Binding-site contacts:
Ligand atom N3 contacts residue GLY1 of chain 1.A at 4.1 Å.
Ligand atom O20 contacts residue GLY1 of chain 1.A at 3.1 Å.
Ligand atom N8 contacts residue GLY1 of chain 1.A at 3.2 Å (h-bond).
Ligand atom O13 contacts residue SER4 of chain 1.A at 4.1 Å.
Ligand atom C10 contacts residue GLY1 of chain 1.A at 3.3 Å.
Ligand atom C12 contacts residue SER4 of chain 1.A at 4.0 Å.
Ligand atom C7 contacts residue GLY1 of chain 1.A at 4.1 Å.
Ligand atom C11 contacts residue GLY1 of chain 1.A at 4.1 Å.
Ligand atom O16 contacts residue GLY1 of chain 1.A at 4.3 Å.
Ligand atom C2 contacts residue GLY1 of chain 1.A at 3.4 Å.
Ligand atom C4 contacts residue GLY1 of chain 1.A at 3.7 Å.
Ligand atom O13 contacts residue GLY1 of chain 1.A at 4.0 Å.
Ligand atom C12 contacts residue GLY1 of chain 1.A at 3.8 Å.
Ligand atom C5 contacts residue GLY1 of chain 1.A at 4.0 Å.
Ligand atom O20 contacts residue PRO2 of chain 1.A at 3.4 Å (h-bond).
Ligand atom O14 contacts residue SER4 of chain 1.A at 3.5 Å (h-bond).
Ligand atom C9 contacts residue GLY1 of chain 1.A at 3.6 Å.
Ligand atom O15 contacts residue GLY1 of chain 1.A at 2.4 Å (h-bond).
Ligand atom O14 contacts residue GLY1 of chain 1.A at 4.0 Å.

The protein below binds the small molecule below.
Small molecule (SMILES): O=C(O)CN(CCN(CC(=O)O)CC(=O)O)CC(=O)O

Sequence of chain 1.A:
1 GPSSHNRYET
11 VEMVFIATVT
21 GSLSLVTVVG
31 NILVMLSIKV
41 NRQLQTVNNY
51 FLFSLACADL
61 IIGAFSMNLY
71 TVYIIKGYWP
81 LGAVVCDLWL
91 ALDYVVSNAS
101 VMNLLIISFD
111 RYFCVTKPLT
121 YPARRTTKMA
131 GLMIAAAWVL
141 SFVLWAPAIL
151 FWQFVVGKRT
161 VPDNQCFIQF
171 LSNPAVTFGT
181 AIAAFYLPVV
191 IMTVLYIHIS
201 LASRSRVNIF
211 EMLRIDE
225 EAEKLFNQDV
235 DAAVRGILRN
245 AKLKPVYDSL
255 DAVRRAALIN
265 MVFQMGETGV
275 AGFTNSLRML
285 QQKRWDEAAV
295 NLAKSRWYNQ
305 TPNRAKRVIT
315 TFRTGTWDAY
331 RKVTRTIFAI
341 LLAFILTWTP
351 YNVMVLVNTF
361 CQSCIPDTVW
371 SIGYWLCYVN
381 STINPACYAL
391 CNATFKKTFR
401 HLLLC